Binding-site contacts:
Ligand atom N2 contacts residue ASN61 of chain 1.C at 2.8 Å (h-bond).
Ligand atom C1 contacts residue ASN61 of chain 1.C at 1.4 Å.
Ligand atom O7 contacts residue ASN61 of chain 1.C at 3.8 Å.
Ligand atom C5 contacts residue ASN61 of chain 1.C at 3.7 Å.
Ligand atom C1 contacts residue ASN28 of chain 1.C at 4.4 Å.
Ligand atom C3 contacts residue ASN61 of chain 1.C at 3.8 Å.
Ligand atom C4 contacts residue ASN61 of chain 1.C at 4.2 Å.
Ligand atom O5 contacts residue ASN28 of chain 1.C at 4.4 Å.
Ligand atom C2 contacts residue ASN61 of chain 1.C at 2.5 Å.
Ligand atom C7 contacts residue ASN61 of chain 1.C at 3.1 Å.
Ligand atom C8 contacts residue ASN61 of chain 1.C at 3.4 Å.
Ligand atom O5 contacts residue ASN61 of chain 1.C at 2.3 Å (h-bond).

Sequence of chain 1.C:
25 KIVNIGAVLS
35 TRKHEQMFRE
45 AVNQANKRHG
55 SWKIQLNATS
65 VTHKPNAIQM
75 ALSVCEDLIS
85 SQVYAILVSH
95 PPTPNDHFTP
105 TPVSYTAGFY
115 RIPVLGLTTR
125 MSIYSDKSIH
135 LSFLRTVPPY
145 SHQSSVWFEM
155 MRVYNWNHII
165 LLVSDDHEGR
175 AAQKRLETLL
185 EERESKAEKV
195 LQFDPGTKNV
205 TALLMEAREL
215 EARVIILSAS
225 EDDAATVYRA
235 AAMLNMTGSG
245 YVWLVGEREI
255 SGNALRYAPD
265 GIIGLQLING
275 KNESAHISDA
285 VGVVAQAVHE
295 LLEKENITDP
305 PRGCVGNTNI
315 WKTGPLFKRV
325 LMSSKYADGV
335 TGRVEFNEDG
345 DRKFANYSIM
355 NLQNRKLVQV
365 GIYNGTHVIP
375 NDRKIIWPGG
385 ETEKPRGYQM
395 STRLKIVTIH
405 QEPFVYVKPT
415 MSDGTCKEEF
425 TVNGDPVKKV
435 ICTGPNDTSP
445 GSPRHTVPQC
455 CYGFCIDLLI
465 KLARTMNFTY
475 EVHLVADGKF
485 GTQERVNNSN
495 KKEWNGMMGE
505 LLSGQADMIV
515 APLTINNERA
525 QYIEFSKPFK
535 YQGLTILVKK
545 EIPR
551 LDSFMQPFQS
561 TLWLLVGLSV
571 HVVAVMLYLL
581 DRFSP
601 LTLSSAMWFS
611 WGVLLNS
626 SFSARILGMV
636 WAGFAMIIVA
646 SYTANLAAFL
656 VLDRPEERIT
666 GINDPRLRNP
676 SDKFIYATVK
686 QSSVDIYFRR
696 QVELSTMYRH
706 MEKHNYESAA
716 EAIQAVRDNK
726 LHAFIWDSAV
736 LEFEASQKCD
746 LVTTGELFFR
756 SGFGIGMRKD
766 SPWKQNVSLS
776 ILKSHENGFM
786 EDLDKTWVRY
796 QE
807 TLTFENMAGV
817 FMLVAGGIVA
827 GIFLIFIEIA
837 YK

This small molecule binds to this protein.
Small molecule (SMILES): CC(=O)N[C@@H]1[C@@H](O)[C@H](O)[C@@H](CO)O[C@H]1O